Binding-site contacts:
Ligand atom C5 contacts residue PHE481 of chain 1.B at 4.1 Å (hydrophobic).
Ligand atom C3 contacts residue THR161 of chain 1.B at 4.0 Å.
Ligand atom C1 contacts residue HIS554 of chain 1.B at 3.4 Å.
Ligand atom C6 contacts residue TYR463 of chain 1.B at 3.2 Å (hydrophobic).
Ligand atom C6 contacts residue ARG479 of chain 1.B at 4.1 Å.
Ligand atom F3 contacts residue GLN455 of chain 1.B at 3.2 Å.
Ligand atom C4 contacts residue ASP459 of chain 1.B at 3.2 Å.
Ligand atom O6 contacts residue TYR463 of chain 1.B at 2.7 Å (h-bond).
Ligand atom C4 contacts residue THR161 of chain 1.B at 3.6 Å.
Ligand atom O1 contacts residue ALA552 of chain 1.B at 2.6 Å (h-bond).
Ligand atom O6 contacts residue PHE461 of chain 1.B at 3.6 Å.
Ligand atom C2 contacts residue THR161 of chain 1.B at 4.2 Å.
Ligand atom C2 contacts residue FAD1 of chain 1.K at 3.2 Å.
Ligand atom C3 contacts residue PHE481 of chain 1.B at 3.9 Å (hydrophobic).
Ligand atom C3 contacts residue GLN455 of chain 1.B at 3.8 Å.
Ligand atom C4 contacts residue PHE481 of chain 1.B at 4.1 Å (hydrophobic).
Ligand atom C1 contacts residue FAD1 of chain 1.K at 4.1 Å.
Ligand atom O1 contacts residue FAD1 of chain 1.K at 3.5 Å.
Ligand atom F3 contacts residue FAD1 of chain 1.K at 3.3 Å.
Ligand atom O2 contacts residue HIS554 of chain 1.B at 2.7 Å (h-bond).
Ligand atom C6 contacts residue ASP459 of chain 1.B at 3.7 Å.
Ligand atom O4 contacts residue ASP459 of chain 1.B at 2.7 Å (salt-bridge).
Ligand atom F3 contacts residue THR161 of chain 1.B at 3.4 Å.
Ligand atom C3 contacts residue ASN597 of chain 1.B at 3.9 Å.
Ligand atom O4 contacts residue ARG479 of chain 1.B at 3.4 Å.
Ligand atom C5 contacts residue ASP459 of chain 1.B at 4.1 Å.
Ligand atom O1 contacts residue HIS554 of chain 1.B at 3.0 Å (h-bond).
Ligand atom O4 contacts residue HIS457 of chain 1.B at 3.7 Å.
Ligand atom O5 contacts residue ALA552 of chain 1.B at 4.0 Å.
Ligand atom O2 contacts residue FAD1 of chain 1.K at 3.0 Å.
Ligand atom C2 contacts residue HIS554 of chain 1.B at 3.6 Å.
Ligand atom C3 contacts residue FAD1 of chain 1.K at 4.2 Å.
Ligand atom F3 contacts residue ASN597 of chain 1.B at 3.4 Å.
Ligand atom C1 contacts residue ALA552 of chain 1.B at 3.4 Å (hydrophobic).
Ligand atom O2 contacts residue ASN597 of chain 1.B at 3.1 Å (h-bond).
Ligand atom C4 contacts residue GLN455 of chain 1.B at 4.1 Å.
Ligand atom O4 contacts residue PHE481 of chain 1.B at 3.9 Å.
Ligand atom C5 contacts residue TYR463 of chain 1.B at 4.1 Å (hydrophobic).
Ligand atom O4 contacts residue GLN455 of chain 1.B at 3.4 Å (h-bond).
Ligand atom C2 contacts residue ASN597 of chain 1.B at 4.1 Å.

The protein below binds the small molecule below.
Small molecule (SMILES): OC[C@H]1O[C@@H](O)[C@H](O)[C@@H](F)[C@@H]1O

Sequence of chain 1.B:
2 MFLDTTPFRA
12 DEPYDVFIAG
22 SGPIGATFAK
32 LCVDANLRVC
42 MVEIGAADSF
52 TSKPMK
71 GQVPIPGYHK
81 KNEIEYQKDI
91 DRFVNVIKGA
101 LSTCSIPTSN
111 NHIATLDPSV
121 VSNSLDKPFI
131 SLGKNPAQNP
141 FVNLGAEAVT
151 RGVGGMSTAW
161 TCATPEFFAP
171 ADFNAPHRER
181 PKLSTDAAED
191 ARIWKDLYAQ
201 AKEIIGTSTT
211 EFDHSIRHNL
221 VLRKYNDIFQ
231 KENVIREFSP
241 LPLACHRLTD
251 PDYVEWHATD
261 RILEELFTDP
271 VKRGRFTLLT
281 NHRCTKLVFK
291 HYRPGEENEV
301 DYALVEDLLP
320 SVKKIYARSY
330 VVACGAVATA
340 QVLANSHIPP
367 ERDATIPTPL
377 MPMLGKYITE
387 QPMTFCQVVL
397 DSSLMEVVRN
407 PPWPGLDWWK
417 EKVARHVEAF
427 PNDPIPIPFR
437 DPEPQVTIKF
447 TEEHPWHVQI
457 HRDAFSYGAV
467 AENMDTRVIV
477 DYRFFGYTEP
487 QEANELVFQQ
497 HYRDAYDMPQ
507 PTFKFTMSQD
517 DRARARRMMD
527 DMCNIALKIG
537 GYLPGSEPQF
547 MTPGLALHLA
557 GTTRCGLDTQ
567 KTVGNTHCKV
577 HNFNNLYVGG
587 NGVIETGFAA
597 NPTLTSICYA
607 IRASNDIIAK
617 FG